The protein below binds the small molecule below.
Small molecule (SMILES): CC(=O)N[C@@H]1[C@@H](O)[C@H](O)[C@@H](CO)O[C@H]1O

Sequence of chain 1.B:
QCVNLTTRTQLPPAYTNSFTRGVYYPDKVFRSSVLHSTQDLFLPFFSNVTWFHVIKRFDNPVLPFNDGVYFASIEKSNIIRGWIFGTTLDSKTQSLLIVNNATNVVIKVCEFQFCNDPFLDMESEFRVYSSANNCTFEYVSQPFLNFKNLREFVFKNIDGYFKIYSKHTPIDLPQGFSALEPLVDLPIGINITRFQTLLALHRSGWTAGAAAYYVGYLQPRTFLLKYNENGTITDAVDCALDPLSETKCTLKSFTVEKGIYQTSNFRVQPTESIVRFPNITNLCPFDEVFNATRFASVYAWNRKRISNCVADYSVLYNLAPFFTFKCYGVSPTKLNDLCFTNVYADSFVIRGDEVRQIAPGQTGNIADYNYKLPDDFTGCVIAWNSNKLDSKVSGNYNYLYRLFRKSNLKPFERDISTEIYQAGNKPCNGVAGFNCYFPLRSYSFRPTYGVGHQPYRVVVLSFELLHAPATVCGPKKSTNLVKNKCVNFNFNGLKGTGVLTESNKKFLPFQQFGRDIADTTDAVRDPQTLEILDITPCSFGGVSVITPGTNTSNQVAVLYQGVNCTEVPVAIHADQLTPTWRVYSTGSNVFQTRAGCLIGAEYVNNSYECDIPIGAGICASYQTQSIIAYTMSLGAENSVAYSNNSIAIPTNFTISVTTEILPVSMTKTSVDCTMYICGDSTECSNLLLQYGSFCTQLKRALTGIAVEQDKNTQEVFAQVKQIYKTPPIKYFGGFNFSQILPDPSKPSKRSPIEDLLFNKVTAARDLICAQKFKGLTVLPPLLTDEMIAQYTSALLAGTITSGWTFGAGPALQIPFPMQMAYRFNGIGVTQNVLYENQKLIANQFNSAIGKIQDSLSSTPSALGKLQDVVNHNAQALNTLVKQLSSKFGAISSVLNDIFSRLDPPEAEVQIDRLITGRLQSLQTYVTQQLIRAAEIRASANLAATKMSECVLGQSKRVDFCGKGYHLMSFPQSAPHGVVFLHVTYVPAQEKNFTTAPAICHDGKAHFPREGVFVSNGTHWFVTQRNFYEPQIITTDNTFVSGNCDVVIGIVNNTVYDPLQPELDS

Binding-site contacts:
Ligand atom C6 contacts residue TYR15 of chain 1.B at 4.5 Å (hydrophobic).
Ligand atom C1 contacts residue ASN48 of chain 1.B at 1.4 Å.
Ligand atom O6 contacts residue TYR15 of chain 1.B at 3.4 Å.
Ligand atom O7 contacts residue ASN48 of chain 1.B at 3.8 Å.
Ligand atom C5 contacts residue ASN48 of chain 1.B at 3.6 Å.
Ligand atom O5 contacts residue ASN48 of chain 1.B at 2.3 Å (h-bond).
Ligand atom C2 contacts residue ASN48 of chain 1.B at 2.5 Å.
Ligand atom N2 contacts residue ASN48 of chain 1.B at 2.9 Å (h-bond).
Ligand atom C3 contacts residue ASN48 of chain 1.B at 3.8 Å.
Ligand atom O5 contacts residue TYR15 of chain 1.B at 4.2 Å.
Ligand atom C7 contacts residue ASN48 of chain 1.B at 3.6 Å.
Ligand atom C4 contacts residue ASN48 of chain 1.B at 4.2 Å.
Ligand atom O6 contacts residue ASN48 of chain 1.B at 4.3 Å.